Sequence of chain 1.B:
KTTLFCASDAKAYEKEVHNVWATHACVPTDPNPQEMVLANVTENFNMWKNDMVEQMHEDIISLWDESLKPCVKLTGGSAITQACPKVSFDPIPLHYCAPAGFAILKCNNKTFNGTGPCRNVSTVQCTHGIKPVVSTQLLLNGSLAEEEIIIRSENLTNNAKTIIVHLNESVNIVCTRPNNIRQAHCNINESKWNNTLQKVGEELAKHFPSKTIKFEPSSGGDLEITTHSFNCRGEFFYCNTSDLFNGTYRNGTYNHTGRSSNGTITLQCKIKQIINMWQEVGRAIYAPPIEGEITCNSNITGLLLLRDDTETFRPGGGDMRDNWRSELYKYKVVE

Binding-site contacts:
Ligand atom C7 contacts residue GLU152 of chain 1.B at 4.5 Å.
Ligand atom C6 contacts residue GLU216 of chain 1.B at 3.2 Å.
Ligand atom C6 contacts residue LYS212 of chain 1.B at 4.2 Å.
Ligand atom N2 contacts residue ASN173 of chain 1.B at 3.0 Å (h-bond).
Ligand atom C7 contacts residue ASN173 of chain 1.B at 3.2 Å.
Ligand atom O6 contacts residue GLU153 of chain 1.B at 3.1 Å.
Ligand atom O7 contacts residue ASN173 of chain 1.B at 3.1 Å (h-bond).
Ligand atom C8 contacts residue GLU174 of chain 1.B at 4.3 Å.
Ligand atom C6 contacts residue GLU153 of chain 1.B at 4.3 Å.
Ligand atom C4 contacts residue LYS212 of chain 1.B at 4.0 Å.
Ligand atom C3 contacts residue ASN173 of chain 1.B at 3.9 Å.
Ligand atom C2 contacts residue GLU152 of chain 1.B at 4.3 Å.
Ligand atom C6 contacts residue ILE154 of chain 1.B at 4.1 Å (hydrophobic).
Ligand atom C1 contacts residue GLU153 of chain 1.B at 4.0 Å.
Ligand atom C3 contacts residue LYS212 of chain 1.B at 3.9 Å.
Ligand atom O5 contacts residue ILE154 of chain 1.B at 3.2 Å (h-bond).
Ligand atom C4 contacts residue ASN173 of chain 1.B at 4.3 Å.
Ligand atom C1 contacts residue ASN173 of chain 1.B at 1.4 Å.
Ligand atom O6 contacts residue GLU216 of chain 1.B at 2.6 Å (salt-bridge).
Ligand atom O3 contacts residue LYS212 of chain 1.B at 3.9 Å.
Ligand atom O5 contacts residue ASN173 of chain 1.B at 2.4 Å (h-bond).
Ligand atom C1 contacts residue GLU152 of chain 1.B at 3.8 Å.
Ligand atom C8 contacts residue ASN173 of chain 1.B at 4.4 Å.
Ligand atom C1 contacts residue ILE154 of chain 1.B at 4.0 Å (hydrophobic).
Ligand atom C5 contacts residue ASN173 of chain 1.B at 3.7 Å.
Ligand atom O6 contacts residue ILE154 of chain 1.B at 3.2 Å (h-bond).
Ligand atom C5 contacts residue LYS212 of chain 1.B at 4.2 Å.
Ligand atom O7 contacts residue GLU152 of chain 1.B at 3.6 Å (salt-bridge).
Ligand atom O5 contacts residue GLU153 of chain 1.B at 3.4 Å.
Ligand atom C5 contacts residue ILE154 of chain 1.B at 4.2 Å (hydrophobic).
Ligand atom C2 contacts residue ASN173 of chain 1.B at 2.5 Å.
Ligand atom O4 contacts residue LYS212 of chain 1.B at 3.0 Å (salt-bridge).
Ligand atom O5 contacts residue GLU152 of chain 1.B at 4.1 Å.

The protein below binds the small molecule below.
Small molecule (SMILES): CC(=O)N[C@@H]1[C@@H](O)[C@H](O)[C@@H](CO)O[C@H]1O